Binding-site contacts:
Ligand atom O2 contacts residue ARG196 of chain 1.C at 3.1 Å (salt-bridge).
Ligand atom CG2 contacts residue SER199 of chain 1.C at 3.9 Å.
Ligand atom NE1 contacts residue ASP179 of chain 1.D at 3.2 Å (salt-bridge).
Ligand atom CZ2 contacts residue ILE75 of chain 1.D at 3.9 Å (hydrophobic).
Ligand atom N contacts residue GLY197 of chain 1.C at 3.7 Å.
Ligand atom O2 contacts residue GLY197 of chain 1.C at 3.5 Å.
Ligand atom CG contacts residue SER199 of chain 1.C at 3.9 Å.
Ligand atom CB contacts residue GLU72 of chain 1.D at 3.8 Å.
Ligand atom C contacts residue GLY197 of chain 1.C at 3.8 Å.
Ligand atom CA contacts residue SER199 of chain 1.C at 4.0 Å.
Ligand atom O contacts residue SER199 of chain 1.C at 2.8 Å (h-bond).
Ligand atom O contacts residue TYR198 of chain 1.C at 4.0 Å.
Ligand atom CD1 contacts residue ASP179 of chain 1.D at 3.8 Å.
Ligand atom C contacts residue GLY197 of chain 1.C at 3.9 Å.
Ligand atom CE3 contacts residue GLY197 of chain 1.C at 2.9 Å.
Ligand atom CD2 contacts residue SER199 of chain 1.C at 3.8 Å.
Ligand atom N contacts residue GLY197 of chain 1.C at 2.8 Å (h-bond).
Ligand atom CH2 contacts residue THR194 of chain 1.C at 3.9 Å.
Ligand atom CZ3 contacts residue GLY197 of chain 1.C at 3.5 Å.
Ligand atom CZ3 contacts residue PRO112 of chain 1.D at 3.4 Å (hydrophobic).
Ligand atom SG contacts residue ASP179 of chain 1.D at 3.4 Å (salt-bridge).
Ligand atom CE2 contacts residue SER199 of chain 1.C at 4.0 Å.
Ligand atom C contacts residue SER199 of chain 1.C at 4.0 Å.
Ligand atom CD2 contacts residue ILE75 of chain 1.D at 3.8 Å (hydrophobic).
Ligand atom SG contacts residue HIC73 of chain 1.D at 3.8 Å.
Ligand atom CB contacts residue SER199 of chain 1.C at 3.9 Å.
Ligand atom CB contacts residue HIC73 of chain 1.D at 3.9 Å.
Ligand atom CA contacts residue GLY197 of chain 1.C at 3.4 Å.
Ligand atom O contacts residue GLN246 of chain 1.C at 3.7 Å.
Ligand atom CH2 contacts residue PRO112 of chain 1.D at 3.4 Å (hydrophobic).
Ligand atom CD2 contacts residue GLY197 of chain 1.C at 4.0 Å.
Ligand atom CB contacts residue TYR198 of chain 1.C at 3.8 Å (hydrophobic).
Ligand atom CE2 contacts residue ILE75 of chain 1.D at 3.6 Å (hydrophobic).
Ligand atom O contacts residue ILE75 of chain 1.D at 3.8 Å.
Ligand atom OG1 contacts residue VAL287 of chain 1.E at 4.0 Å.
Ligand atom NE1 contacts residue ILE75 of chain 1.D at 3.9 Å.
Ligand atom CB contacts residue GLY197 of chain 1.C at 3.2 Å.
Ligand atom CZ3 contacts residue THR194 of chain 1.C at 4.0 Å.
Ligand atom OG1 contacts residue SER199 of chain 1.C at 3.0 Å (h-bond).
Ligand atom CB contacts residue THR77 of chain 1.D at 3.9 Å.

The protein below binds the small molecule below.
Small molecule (SMILES): C[C@@H]1NC(=O)[C@H](C[C@@](C)(O)CO)NC(=O)[C@@H]2CC3=c4ccccc4=NC3SC[C@H](NC(=O)[C@@H]([C@H](C)O)NC1=O)C(=O)N1C[C@H](O)C[C@H]1C(=O)N[C@@H](C)C(=O)N2

Sequence of chain 1.E:
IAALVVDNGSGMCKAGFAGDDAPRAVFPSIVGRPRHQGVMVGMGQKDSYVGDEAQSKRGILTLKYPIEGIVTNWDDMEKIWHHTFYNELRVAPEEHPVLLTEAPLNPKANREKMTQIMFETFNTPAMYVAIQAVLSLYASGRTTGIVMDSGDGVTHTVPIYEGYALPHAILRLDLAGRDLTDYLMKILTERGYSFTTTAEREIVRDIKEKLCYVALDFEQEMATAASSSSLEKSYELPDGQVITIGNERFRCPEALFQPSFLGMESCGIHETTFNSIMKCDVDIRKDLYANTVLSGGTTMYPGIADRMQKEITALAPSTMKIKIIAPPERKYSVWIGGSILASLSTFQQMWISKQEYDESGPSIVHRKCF

Sequence of chain 1.C:
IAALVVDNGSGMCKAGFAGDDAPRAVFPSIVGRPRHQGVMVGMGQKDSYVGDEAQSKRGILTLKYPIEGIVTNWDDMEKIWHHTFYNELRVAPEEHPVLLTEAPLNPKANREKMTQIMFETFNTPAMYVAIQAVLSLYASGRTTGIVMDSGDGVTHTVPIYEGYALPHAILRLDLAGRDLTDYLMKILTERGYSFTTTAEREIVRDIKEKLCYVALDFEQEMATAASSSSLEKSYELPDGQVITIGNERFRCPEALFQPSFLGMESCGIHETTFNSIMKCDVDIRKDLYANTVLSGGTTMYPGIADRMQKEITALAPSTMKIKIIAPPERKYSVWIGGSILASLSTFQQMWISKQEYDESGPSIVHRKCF

Sequence of chain 1.D:
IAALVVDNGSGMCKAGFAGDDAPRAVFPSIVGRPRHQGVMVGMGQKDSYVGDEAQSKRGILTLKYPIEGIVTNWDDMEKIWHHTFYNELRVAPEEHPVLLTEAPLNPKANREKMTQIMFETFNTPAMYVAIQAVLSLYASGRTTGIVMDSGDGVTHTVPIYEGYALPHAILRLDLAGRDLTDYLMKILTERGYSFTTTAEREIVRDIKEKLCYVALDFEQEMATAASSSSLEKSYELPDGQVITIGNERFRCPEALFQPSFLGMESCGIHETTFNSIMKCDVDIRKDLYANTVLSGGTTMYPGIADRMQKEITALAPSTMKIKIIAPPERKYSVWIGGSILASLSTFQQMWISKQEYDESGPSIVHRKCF